This small molecule binds to this protein.
Small molecule (SMILES): OC[C@@]1(O)OC[C@H](O)[C@@H]1O

Binding-site contacts:
Ligand atom O5 contacts residue ARG19 of chain 3.A at 3.8 Å.
Ligand atom C5 contacts residue VAL45 of chain 3.A at 4.1 Å (hydrophobic).
Ligand atom C2 contacts residue ASN46 of chain 3.A at 4.5 Å.
Ligand atom O2 contacts residue ARG27 of chain 3.A at 4.3 Å.
Ligand atom O1 contacts residue ASN46 of chain 3.A at 4.0 Å.
Ligand atom C5 contacts residue ASP47 of chain 3.A at 3.4 Å.
Ligand atom C2 contacts residue ASP47 of chain 3.A at 3.8 Å.
Ligand atom O2 contacts residue ASP23 of chain 3.A at 3.8 Å.
Ligand atom C4 contacts residue ARG27 of chain 3.A at 4.1 Å.
Ligand atom O1 contacts residue ASP47 of chain 3.A at 3.7 Å.
Ligand atom C5 contacts residue ASN46 of chain 3.A at 3.4 Å.
Ligand atom C3 contacts residue ASP23 of chain 3.A at 4.4 Å.
Ligand atom O1 contacts residue VAL45 of chain 3.A at 4.4 Å.
Ligand atom C5 contacts residue ASP23 of chain 3.A at 3.8 Å.
Ligand atom C3 contacts residue VAL45 of chain 3.A at 3.7 Å (hydrophobic).
Ligand atom C5 contacts residue TYR22 of chain 3.A at 3.4 Å (hydrophobic).
Ligand atom C2 contacts residue ARG19 of chain 3.A at 4.3 Å.
Ligand atom C1 contacts residue ASP47 of chain 3.A at 4.4 Å.
Ligand atom C5 contacts residue ARG19 of chain 3.A at 4.3 Å.
Ligand atom C2 contacts residue ASP23 of chain 3.A at 4.4 Å.
Ligand atom C3 contacts residue ARG27 of chain 3.A at 4.2 Å.
Ligand atom O5 contacts residue ASP47 of chain 3.A at 2.7 Å (salt-bridge).
Ligand atom O3 contacts residue ARG27 of chain 3.A at 2.9 Å (salt-bridge).
Ligand atom O4 contacts residue ARG27 of chain 3.A at 3.2 Å (salt-bridge).
Ligand atom C1 contacts residue ASN46 of chain 3.A at 4.2 Å.
Ligand atom O2 contacts residue ASP47 of chain 3.A at 4.0 Å.
Ligand atom C4 contacts residue ASP23 of chain 3.A at 3.8 Å.
Ligand atom C4 contacts residue VAL45 of chain 3.A at 3.9 Å (hydrophobic).
Ligand atom O5 contacts residue VAL45 of chain 3.A at 4.1 Å.
Ligand atom O5 contacts residue ASP23 of chain 3.A at 4.2 Å.
Ligand atom O4 contacts residue ASP23 of chain 3.A at 2.8 Å (salt-bridge).
Ligand atom O3 contacts residue ASP23 of chain 3.A at 4.2 Å.
Ligand atom O5 contacts residue TYR22 of chain 3.A at 4.2 Å.
Ligand atom O2 contacts residue ARG19 of chain 3.A at 3.5 Å (salt-bridge).
Ligand atom O5 contacts residue ASN46 of chain 3.A at 3.5 Å.
Ligand atom C2 contacts residue VAL45 of chain 3.A at 4.0 Å (hydrophobic).
Ligand atom C1 contacts residue VAL45 of chain 3.A at 3.7 Å (hydrophobic).

Sequence of chain 3.A:
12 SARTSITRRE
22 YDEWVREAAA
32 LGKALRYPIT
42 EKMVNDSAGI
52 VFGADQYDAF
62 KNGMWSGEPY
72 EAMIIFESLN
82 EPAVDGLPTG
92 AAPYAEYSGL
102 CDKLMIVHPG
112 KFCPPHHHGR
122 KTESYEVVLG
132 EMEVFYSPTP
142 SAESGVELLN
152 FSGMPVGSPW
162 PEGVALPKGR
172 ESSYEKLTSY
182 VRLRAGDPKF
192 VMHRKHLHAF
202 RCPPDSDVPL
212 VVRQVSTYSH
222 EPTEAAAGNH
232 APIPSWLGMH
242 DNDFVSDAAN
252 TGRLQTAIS